Sequence of chain 1.H:
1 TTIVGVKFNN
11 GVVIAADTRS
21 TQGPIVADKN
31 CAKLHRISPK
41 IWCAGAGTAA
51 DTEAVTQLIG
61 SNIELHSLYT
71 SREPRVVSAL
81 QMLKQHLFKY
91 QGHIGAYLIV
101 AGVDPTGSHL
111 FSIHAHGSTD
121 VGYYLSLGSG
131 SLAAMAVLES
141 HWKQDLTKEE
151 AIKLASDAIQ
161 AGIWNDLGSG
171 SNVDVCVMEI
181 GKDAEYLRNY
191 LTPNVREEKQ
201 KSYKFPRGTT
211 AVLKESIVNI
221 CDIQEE

Binding-site contacts:
Ligand atom C8 contacts residue ALA49 of chain 1.N at 4.0 Å (hydrophobic).
Ligand atom C24 contacts residue SER118 of chain 1.H at 3.6 Å.
Ligand atom C4 contacts residue THR1 of chain 1.N at 2.4 Å.
Ligand atom C8 contacts residue THR52 of chain 1.N at 4.0 Å.
Ligand atom O12 contacts residue THR21 of chain 1.N at 2.9 Å (h-bond).
Ligand atom C1 contacts residue SER46 of chain 1.N at 4.0 Å.
Ligand atom C28 contacts residue SER48 of chain 1.N at 3.8 Å.
Ligand atom C24 contacts residue HIS114 of chain 1.H at 3.5 Å.
Ligand atom C9 contacts residue THR1 of chain 1.N at 2.6 Å.
Ligand atom C15 contacts residue THR21 of chain 1.N at 3.9 Å.
Ligand atom C7 contacts residue ARG45 of chain 1.N at 3.8 Å.
Ligand atom C6 contacts residue THR20 of chain 1.N at 3.7 Å.
Ligand atom O3 contacts residue ARG45 of chain 1.N at 3.7 Å.
Ligand atom C17 contacts residue THR21 of chain 1.N at 3.8 Å.
Ligand atom O3 contacts residue THR1 of chain 1.N at 2.3 Å (h-bond).
Ligand atom O27 contacts residue SER48 of chain 1.N at 3.9 Å.
Ligand atom O19 contacts residue SER48 of chain 1.N at 3.6 Å.
Ligand atom C33 contacts residue HIS116 of chain 1.H at 3.8 Å.
Ligand atom C8 contacts residue GLY47 of chain 1.N at 3.5 Å.
Ligand atom C16 contacts residue THR21 of chain 1.N at 3.7 Å.
Ligand atom C5 contacts residue THR1 of chain 1.N at 3.1 Å.
Ligand atom O12 contacts residue THR20 of chain 1.N at 3.3 Å.
Ligand atom C1 contacts residue GLY47 of chain 1.N at 3.9 Å.
Ligand atom O10 contacts residue THR1 of chain 1.N at 2.7 Å (h-bond).
Ligand atom C4 contacts residue GLY47 of chain 1.N at 3.5 Å.
Ligand atom C7 contacts residue THR1 of chain 1.N at 3.8 Å.
Ligand atom O3 contacts residue SER46 of chain 1.N at 2.8 Å.
Ligand atom N13 contacts residue GLY47 of chain 1.N at 3.6 Å.
Ligand atom O19 contacts residue GLY47 of chain 1.N at 3.5 Å (h-bond).
Ligand atom O3 contacts residue GLY47 of chain 1.N at 3.0 Å (h-bond).
Ligand atom C7 contacts residue LYS33 of chain 1.N at 3.8 Å.
Ligand atom C5 contacts residue LYS33 of chain 1.N at 3.6 Å.
Ligand atom C34 contacts residue HIS116 of chain 1.H at 3.6 Å.
Ligand atom C6 contacts residue ALA49 of chain 1.N at 4.1 Å (hydrophobic).
Ligand atom C22 contacts residue THR22 of chain 1.N at 4.0 Å.
Ligand atom C1 contacts residue THR1 of chain 1.N at 1.4 Å.
Ligand atom N20 contacts residue THR21 of chain 1.N at 3.8 Å.
Ligand atom C14 contacts residue THR21 of chain 1.N at 3.5 Å.
Ligand atom C23 contacts residue THR20 of chain 1.N at 2.9 Å.
Ligand atom O19 contacts residue ALA49 of chain 1.N at 3.0 Å (h-bond).

Sequence of chain 1.N:
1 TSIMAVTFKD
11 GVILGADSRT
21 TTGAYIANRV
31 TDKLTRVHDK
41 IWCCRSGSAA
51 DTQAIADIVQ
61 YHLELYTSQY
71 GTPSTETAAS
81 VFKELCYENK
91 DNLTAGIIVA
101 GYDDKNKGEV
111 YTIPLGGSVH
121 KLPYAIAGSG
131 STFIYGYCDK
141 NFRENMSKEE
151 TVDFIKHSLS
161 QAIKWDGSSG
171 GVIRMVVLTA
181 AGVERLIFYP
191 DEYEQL

A protein and the small-molecule ligand that binds it are described below.
Small molecule (SMILES): CC[C@H](C)[C@H](C(=O)O)[C@@H](O)C(=O)N[C@H](C(=O)N[C@H](C(=O)OCc1ccccc1)C(C)C)C(C)C